A protein and the small-molecule ligand that binds it are described below.
Small molecule (SMILES): CC(=O)C(N)=O

Binding-site contacts:
Ligand atom C3 contacts residue ASP28 of chain 2.B at 4.4 Å.
Ligand atom C3 contacts residue GLY413 of chain 2.A at 4.4 Å.
Ligand atom C2 contacts residue GLU477 of chain 2.A at 4.1 Å.
Ligand atom C3 contacts residue HIS115 of chain 2.B at 3.2 Å.
Ligand atom O2 contacts residue ASP28 of chain 2.B at 4.3 Å.
Ligand atom O2 contacts residue GLU477 of chain 2.A at 4.2 Å.
Ligand atom C2 contacts residue HIS114 of chain 2.B at 4.4 Å.
Ligand atom N1 contacts residue GLY27 of chain 2.B at 3.9 Å.
Ligand atom C1 contacts residue ASP28 of chain 2.B at 3.2 Å.
Ligand atom O1 contacts residue ASP28 of chain 2.B at 3.3 Å (salt-bridge).
Ligand atom C3 contacts residue HIS114 of chain 2.B at 3.5 Å.
Ligand atom O1 contacts residue GLU477 of chain 2.A at 4.4 Å.
Ligand atom C2 contacts residue TPP1 of chain 2.C at 3.9 Å.
Ligand atom C3 contacts residue TPP1 of chain 2.C at 3.9 Å.
Ligand atom C2 contacts residue HIS115 of chain 2.B at 3.5 Å.
Ligand atom C1 contacts residue HIS115 of chain 2.B at 3.5 Å.
Ligand atom O1 contacts residue HIS115 of chain 2.B at 3.0 Å (h-bond).
Ligand atom C1 contacts residue GLY27 of chain 2.B at 4.5 Å.
Ligand atom C3 contacts residue THR388 of chain 2.A at 4.1 Å.
Ligand atom N1 contacts residue ASP28 of chain 2.B at 2.8 Å (salt-bridge).
Ligand atom C2 contacts residue ASP28 of chain 2.B at 3.8 Å.
Ligand atom O2 contacts residue TPP1 of chain 2.C at 4.4 Å.
Ligand atom C1 contacts residue GLU477 of chain 2.A at 3.8 Å.
Ligand atom O1 contacts residue GLY27 of chain 2.B at 4.2 Å.
Ligand atom O1 contacts residue TPP1 of chain 2.C at 3.6 Å.
Ligand atom C1 contacts residue TPP1 of chain 2.C at 4.0 Å.
Ligand atom N1 contacts residue GLU477 of chain 2.A at 3.3 Å (salt-bridge).

Sequence of chain 2.A:
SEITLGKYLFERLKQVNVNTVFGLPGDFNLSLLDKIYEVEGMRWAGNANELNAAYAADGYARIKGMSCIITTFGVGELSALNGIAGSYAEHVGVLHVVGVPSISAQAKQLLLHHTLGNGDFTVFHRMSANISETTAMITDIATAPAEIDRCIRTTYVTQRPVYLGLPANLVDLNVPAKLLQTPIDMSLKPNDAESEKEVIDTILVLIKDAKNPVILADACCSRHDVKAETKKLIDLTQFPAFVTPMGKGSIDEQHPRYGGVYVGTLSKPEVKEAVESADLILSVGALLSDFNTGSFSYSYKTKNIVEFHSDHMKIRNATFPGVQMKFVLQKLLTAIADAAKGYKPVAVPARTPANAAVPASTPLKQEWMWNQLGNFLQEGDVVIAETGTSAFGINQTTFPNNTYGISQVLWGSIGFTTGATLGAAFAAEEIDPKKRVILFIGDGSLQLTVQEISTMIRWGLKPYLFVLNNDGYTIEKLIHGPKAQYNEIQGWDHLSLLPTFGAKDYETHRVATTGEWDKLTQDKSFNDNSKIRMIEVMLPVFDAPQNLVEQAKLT

Sequence of chain 2.B:
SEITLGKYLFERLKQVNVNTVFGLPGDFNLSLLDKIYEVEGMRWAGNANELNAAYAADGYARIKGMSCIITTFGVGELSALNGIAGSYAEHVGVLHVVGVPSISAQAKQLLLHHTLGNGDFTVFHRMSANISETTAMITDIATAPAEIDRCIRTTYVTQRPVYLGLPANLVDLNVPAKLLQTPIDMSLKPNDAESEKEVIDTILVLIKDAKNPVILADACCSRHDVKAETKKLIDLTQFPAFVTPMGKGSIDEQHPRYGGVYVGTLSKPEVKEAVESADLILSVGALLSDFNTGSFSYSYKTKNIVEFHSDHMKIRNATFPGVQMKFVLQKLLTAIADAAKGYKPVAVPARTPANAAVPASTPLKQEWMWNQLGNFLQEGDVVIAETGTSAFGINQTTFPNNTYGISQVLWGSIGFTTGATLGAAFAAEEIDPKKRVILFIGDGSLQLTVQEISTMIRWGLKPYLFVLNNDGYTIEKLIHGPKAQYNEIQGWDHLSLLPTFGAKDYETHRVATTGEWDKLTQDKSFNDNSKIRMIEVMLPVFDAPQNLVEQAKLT